Sequence of chain 2.A:
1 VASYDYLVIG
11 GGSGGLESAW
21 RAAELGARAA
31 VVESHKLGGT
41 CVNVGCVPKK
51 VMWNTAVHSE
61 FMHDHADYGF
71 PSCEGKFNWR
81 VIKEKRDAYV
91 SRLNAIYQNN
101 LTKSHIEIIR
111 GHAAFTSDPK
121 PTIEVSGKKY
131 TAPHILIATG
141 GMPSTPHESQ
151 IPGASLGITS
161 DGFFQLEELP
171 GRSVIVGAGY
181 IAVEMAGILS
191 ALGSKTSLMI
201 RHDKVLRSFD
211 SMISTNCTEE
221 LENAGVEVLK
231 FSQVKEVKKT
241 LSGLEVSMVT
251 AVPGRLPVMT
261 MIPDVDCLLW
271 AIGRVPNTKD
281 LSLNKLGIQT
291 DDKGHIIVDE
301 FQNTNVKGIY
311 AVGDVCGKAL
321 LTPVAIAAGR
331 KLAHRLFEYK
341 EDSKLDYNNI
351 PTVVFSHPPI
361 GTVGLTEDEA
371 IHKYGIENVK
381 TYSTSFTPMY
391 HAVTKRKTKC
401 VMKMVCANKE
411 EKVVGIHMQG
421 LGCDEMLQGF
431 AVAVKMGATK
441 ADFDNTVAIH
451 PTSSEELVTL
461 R

Binding-site contacts:
Ligand atom OE6 contacts residue SER13 of chain 1.A at 2.5 Å (h-bond).
Ligand atom C6 contacts residue SER13 of chain 1.A at 3.4 Å.
Ligand atom CG1 contacts residue GLU455 of chain 2.A at 3.1 Å.
Ligand atom O4 contacts residue GLU17 of chain 1.A at 3.1 Å (salt-bridge).
Ligand atom CB6 contacts residue THR322 of chain 1.A at 3.4 Å.
Ligand atom N1 contacts residue THR452 of chain 2.A at 3.1 Å (h-bond).
Ligand atom OE1 contacts residue PHE386 of chain 2.A at 3.3 Å.
Ligand atom OE7 contacts residue VAL42 of chain 1.A at 3.4 Å.
Ligand atom C2 contacts residue TYR89 of chain 1.A at 3.1 Å (hydrophobic).
Ligand atom CB2 contacts residue LEU93 of chain 1.A at 3.3 Å (hydrophobic).
Ligand atom N1' contacts residue PHE386 of chain 2.A at 3.1 Å.
Ligand atom CB2 contacts residue TYR89 of chain 1.A at 3.2 Å (hydrophobic).
Ligand atom N3T contacts residue ILE96 of chain 1.A at 3.2 Å.
Ligand atom CG6 contacts residue ILE326 of chain 1.A at 3.4 Å (hydrophobic).
Ligand atom N3T contacts residue LEU93 of chain 1.A at 3.3 Å.
Ligand atom SG2 contacts residue TYR97 of chain 1.A at 3.3 Å (h-bond).
Ligand atom N3' contacts residue GLU456 of chain 2.A at 2.6 Å (salt-bridge).
Ligand atom C1' contacts residue PHE386 of chain 2.A at 3.4 Å (hydrophobic).
Ligand atom CB1 contacts residue GLU456 of chain 2.A at 3.1 Å.
Ligand atom N6 contacts residue TYR97 of chain 1.A at 3.4 Å.
Ligand atom OE6 contacts residue CYS41 of chain 1.A at 3.3 Å.
Ligand atom SG5 contacts residue TYR97 of chain 1.A at 2.7 Å (h-bond).
Ligand atom CA3 contacts residue THR387 of chain 2.A at 3.2 Å.
Ligand atom N3' contacts residue THR459 of chain 2.A at 3.1 Å (h-bond).
Ligand atom N1 contacts residue PHE386 of chain 2.A at 3.3 Å.
Ligand atom CB1 contacts residue GLU455 of chain 2.A at 3.3 Å.
Ligand atom O6 contacts residue HIS450 of chain 2.A at 3.4 Å (h-bond).
Ligand atom OE7 contacts residue CYS41 of chain 1.A at 2.8 Å (h-bond).
Ligand atom C7' contacts residue THR459 of chain 2.A at 3.4 Å.
Ligand atom N3T contacts residue TYR97 of chain 1.A at 3.4 Å.
Ligand atom CB6 contacts residue ILE326 of chain 1.A at 3.2 Å (hydrophobic).
Ligand atom CA1 contacts residue THR452 of chain 2.A at 3.1 Å.
Ligand atom C5' contacts residue GLU456 of chain 2.A at 3.4 Å.
Ligand atom CG6 contacts residue THR322 of chain 1.A at 3.0 Å.
Ligand atom N1 contacts residue GLU456 of chain 2.A at 2.8 Å (salt-bridge).
Ligand atom C6' contacts residue THR459 of chain 2.A at 3.4 Å.
Ligand atom O2 contacts residue TYR89 of chain 1.A at 2.5 Å (h-bond).
Ligand atom C7' contacts residue GLU456 of chain 2.A at 3.3 Å.
Ligand atom CG1 contacts residue HIS450 of chain 2.A at 3.4 Å.
Ligand atom OE6 contacts residue GLY38 of chain 1.A at 3.0 Å (h-bond).

The small molecule below binds the protein below.
Small molecule (SMILES): NCCCCNCCCNC(=O)CNC(=O)[C@H](CSSC[C@H](NC(=O)CC[C@@H](N)C(=O)O)C(=O)NCC(=O)NCCCNCCCCN)NC(=O)CC[C@@H](N)C(=O)O

Sequence of chain 1.A:
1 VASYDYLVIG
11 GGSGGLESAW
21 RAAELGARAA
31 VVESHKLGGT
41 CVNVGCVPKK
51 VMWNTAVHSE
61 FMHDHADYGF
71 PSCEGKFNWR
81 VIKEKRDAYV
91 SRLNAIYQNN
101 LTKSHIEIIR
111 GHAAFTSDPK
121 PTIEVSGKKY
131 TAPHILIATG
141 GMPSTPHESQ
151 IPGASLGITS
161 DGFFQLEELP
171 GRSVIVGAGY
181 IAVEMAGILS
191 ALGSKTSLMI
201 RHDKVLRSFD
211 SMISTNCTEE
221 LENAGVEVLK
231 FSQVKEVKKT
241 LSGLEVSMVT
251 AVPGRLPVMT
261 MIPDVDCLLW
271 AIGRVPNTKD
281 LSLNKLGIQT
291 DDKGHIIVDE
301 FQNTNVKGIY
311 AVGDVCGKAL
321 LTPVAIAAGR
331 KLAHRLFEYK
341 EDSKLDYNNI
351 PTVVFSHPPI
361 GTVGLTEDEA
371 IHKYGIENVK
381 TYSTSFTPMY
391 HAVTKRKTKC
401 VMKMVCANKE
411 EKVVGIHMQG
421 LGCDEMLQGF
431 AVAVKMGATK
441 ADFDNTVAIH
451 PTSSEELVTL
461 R